Sequence of chain 2.A:
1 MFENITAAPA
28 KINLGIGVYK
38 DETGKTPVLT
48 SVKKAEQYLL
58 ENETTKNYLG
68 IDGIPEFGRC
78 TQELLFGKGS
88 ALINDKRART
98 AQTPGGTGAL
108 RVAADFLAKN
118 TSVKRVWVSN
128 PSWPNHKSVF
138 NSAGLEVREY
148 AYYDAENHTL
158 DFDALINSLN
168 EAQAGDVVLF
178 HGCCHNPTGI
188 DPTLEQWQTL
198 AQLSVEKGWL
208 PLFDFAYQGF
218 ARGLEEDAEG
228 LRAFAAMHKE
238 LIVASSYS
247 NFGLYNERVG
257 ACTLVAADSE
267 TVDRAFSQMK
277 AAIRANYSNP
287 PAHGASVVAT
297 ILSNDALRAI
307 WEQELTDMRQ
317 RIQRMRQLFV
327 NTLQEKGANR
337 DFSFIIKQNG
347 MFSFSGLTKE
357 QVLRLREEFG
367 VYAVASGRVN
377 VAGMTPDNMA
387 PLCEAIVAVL

The protein below binds the small molecule below.
Small molecule (SMILES): Cc1ncc(COP(=O)(O)O)c(CNc2csc(C(=O)O)c2)c1O

Binding-site contacts:
Ligand atom C3T contacts residue PMP1 of chain 1.D at 2.7 Å.
Ligand atom P contacts residue PMP1 of chain 1.D at 0.1 Å.
Ligand atom O2T contacts residue ARG374 of chain 1.A at 2.7 Å (salt-bridge).
Ligand atom C5A contacts residue PMP1 of chain 1.D at 0.1 Å.
Ligand atom O3 contacts residue TYR214 of chain 1.A at 2.3 Å (h-bond).
Ligand atom O2P contacts residue PMP1 of chain 1.D at 0.3 Å (h-bond).
Ligand atom O2P contacts residue SER245 of chain 1.A at 2.7 Å (h-bond).
Ligand atom O1P contacts residue PMP1 of chain 1.D at 0.1 Å (h-bond).
Ligand atom O3 contacts residue PMP1 of chain 1.D at 0.5 Å (h-bond).
Ligand atom C4A contacts residue PMP1 of chain 1.D at 0.4 Å.
Ligand atom C4 contacts residue PMP1 of chain 1.D at 0.2 Å.
Ligand atom O1T contacts residue KST246 of chain 1.A at 2.3 Å (h-bond).
Ligand atom O2P contacts residue SER243 of chain 1.A at 2.4 Å (h-bond).
Ligand atom C4T contacts residue KST246 of chain 1.A at 1.4 Å.
Ligand atom O2P contacts residue GLY103 of chain 1.A at 3.0 Å (h-bond).
Ligand atom O2T contacts residue ASN183 of chain 1.A at 2.8 Å (h-bond).
Ligand atom O3P contacts residue PMP1 of chain 1.D at 0.2 Å (h-bond).
Ligand atom N4A contacts residue KST246 of chain 1.A at 2.3 Å.
Ligand atom C3 contacts residue PMP1 of chain 1.D at 0.2 Å.
Ligand atom S contacts residue KST246 of chain 1.A at 1.3 Å.
Ligand atom O4P contacts residue PMP1 of chain 1.D at 0.2 Å (h-bond).
Ligand atom N4A contacts residue PMP1 of chain 1.D at 1.3 Å.
Ligand atom C5T contacts residue KST246 of chain 1.A at 0.6 Å.
Ligand atom O1P contacts residue ARG254 of chain 1.A at 2.8 Å (salt-bridge).
Ligand atom O2T contacts residue KST246 of chain 1.A at 2.7 Å (h-bond).
Ligand atom C4T contacts residue PMP1 of chain 1.D at 2.2 Å.
Ligand atom O3 contacts residue ASN183 of chain 1.A at 3.1 Å (h-bond).
Ligand atom C2T contacts residue KST246 of chain 1.A at 0.5 Å.
Ligand atom O1P contacts residue THR104 of chain 1.A at 2.8 Å (h-bond).
Ligand atom C2 contacts residue PMP1 of chain 1.D at 0.1 Å.
Ligand atom C3A contacts residue KST246 of chain 1.A at 1.8 Å.
Ligand atom C3T contacts residue KST246 of chain 1.A at 1.6 Å.
Ligand atom O3P contacts residue TYR65 of chain 2.A at 2.5 Å (h-bond).
Ligand atom C5 contacts residue PMP1 of chain 1.D at 0.1 Å.
Ligand atom N1 contacts residue ASP211 of chain 1.A at 2.7 Å (salt-bridge).
Ligand atom C3T contacts residue TRP130 of chain 1.A at 3.1 Å (hydrophobic).
Ligand atom C2A contacts residue PMP1 of chain 1.D at 0.1 Å.
Ligand atom C6 contacts residue PMP1 of chain 1.D at 0.3 Å.
Ligand atom N1 contacts residue PMP1 of chain 1.D at 0.2 Å (h-bond).
Ligand atom O1T contacts residue ARG374 of chain 1.A at 2.9 Å (salt-bridge).

Sequence of chain 1.A:
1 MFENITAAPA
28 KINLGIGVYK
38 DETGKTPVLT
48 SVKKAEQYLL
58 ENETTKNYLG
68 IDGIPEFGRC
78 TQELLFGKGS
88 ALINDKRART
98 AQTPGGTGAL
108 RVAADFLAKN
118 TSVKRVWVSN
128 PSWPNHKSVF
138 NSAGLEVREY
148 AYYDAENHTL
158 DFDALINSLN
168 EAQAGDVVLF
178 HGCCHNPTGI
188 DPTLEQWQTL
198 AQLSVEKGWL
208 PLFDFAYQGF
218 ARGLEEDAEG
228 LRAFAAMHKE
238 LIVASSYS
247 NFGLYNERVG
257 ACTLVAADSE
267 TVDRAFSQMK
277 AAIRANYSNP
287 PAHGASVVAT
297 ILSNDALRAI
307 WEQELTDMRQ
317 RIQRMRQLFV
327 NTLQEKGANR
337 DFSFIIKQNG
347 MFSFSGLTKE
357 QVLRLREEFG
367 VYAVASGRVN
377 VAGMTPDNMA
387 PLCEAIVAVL